A small-molecule ligand and the protein it binds are described below.
Small molecule (SMILES): CC(=O)N[C@@H]1[C@@H](O)[C@H](O)[C@@H](CO)O[C@H]1O

Binding-site contacts:
Ligand atom C4 contacts residue ASN211 of chain 1.A at 4.2 Å.
Ligand atom O5 contacts residue ASN211 of chain 1.A at 2.4 Å (h-bond).
Ligand atom C1 contacts residue ASN211 of chain 1.A at 1.4 Å.
Ligand atom C2 contacts residue ASN211 of chain 1.A at 2.5 Å.
Ligand atom C7 contacts residue ASN211 of chain 1.A at 3.3 Å.
Ligand atom C8 contacts residue ASN211 of chain 1.A at 4.5 Å.
Ligand atom N2 contacts residue ASN211 of chain 1.A at 2.9 Å (h-bond).
Ligand atom C5 contacts residue ASN211 of chain 1.A at 3.7 Å.
Ligand atom C3 contacts residue ASN211 of chain 1.A at 3.8 Å.
Ligand atom O7 contacts residue ASN211 of chain 1.A at 3.3 Å (h-bond).

Sequence of chain 1.A:
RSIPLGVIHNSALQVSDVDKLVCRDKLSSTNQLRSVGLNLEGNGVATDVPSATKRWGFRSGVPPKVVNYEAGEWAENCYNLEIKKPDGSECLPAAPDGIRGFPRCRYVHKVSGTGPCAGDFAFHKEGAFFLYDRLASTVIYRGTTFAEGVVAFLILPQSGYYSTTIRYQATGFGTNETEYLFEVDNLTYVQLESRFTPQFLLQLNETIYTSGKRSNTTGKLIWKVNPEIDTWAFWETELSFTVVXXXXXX